Binding-site contacts:
Ligand atom O contacts residue GLN77 of chain 1.B at 3.1 Å (h-bond).
Ligand atom O contacts residue TYR202 of chain 1.B at 2.5 Å (h-bond).
Ligand atom OE2 contacts residue TYR75 of chain 1.B at 3.4 Å (h-bond).
Ligand atom CG2 contacts residue THR236 of chain 1.B at 3.3 Å.
Ligand atom OD1 contacts residue ARG239 of chain 1.B at 2.8 Å (salt-bridge).
Ligand atom CD1 contacts residue LYS325 of chain 1.B at 3.4 Å.
Ligand atom O contacts residue THR76 of chain 1.B at 2.9 Å (h-bond).
Ligand atom O contacts residue TYR75 of chain 1.B at 3.2 Å.
Ligand atom O contacts residue ARG311 of chain 1.B at 3.1 Å (salt-bridge).
Ligand atom O1 contacts residue ASP232 of chain 1.B at 2.5 Å (salt-bridge).
Ligand atom NE1 contacts residue LYS325 of chain 1.B at 2.4 Å (salt-bridge).
Ligand atom CE2 contacts residue LYS325 of chain 1.B at 3.3 Å.
Ligand atom C contacts residue GLY234 of chain 1.B at 3.5 Å.
Ligand atom CG2 contacts residue GLY234 of chain 1.B at 3.4 Å.
Ligand atom N contacts residue THR236 of chain 1.B at 2.9 Å (h-bond).
Ligand atom N contacts residue PRO74 of chain 1.B at 3.0 Å (h-bond).
Ligand atom O1 contacts residue ASP36 of chain 1.B at 2.5 Å (salt-bridge).
Ligand atom C7 contacts residue ASP232 of chain 1.B at 3.1 Å.
Ligand atom O contacts residue GLY234 of chain 1.B at 3.5 Å (h-bond).
Ligand atom O contacts residue THR235 of chain 1.B at 3.3 Å.
Ligand atom C8 contacts residue GLY38 of chain 1.B at 3.5 Å.
Ligand atom O contacts residue GLY15 of chain 1.B at 3.3 Å (h-bond).
Ligand atom O contacts residue THR236 of chain 1.B at 2.9 Å (h-bond).
Ligand atom C6 contacts residue ASP232 of chain 1.B at 3.4 Å.
Ligand atom C2 contacts residue GLN77 of chain 1.B at 3.4 Å.
Ligand atom O contacts residue THR76 of chain 1.B at 3.5 Å.
Ligand atom CD1 contacts residue ARG311 of chain 1.B at 3.5 Å.
Ligand atom CB contacts residue GLY234 of chain 1.B at 3.5 Å.
Ligand atom OE1 contacts residue ARG311 of chain 1.B at 2.9 Å (salt-bridge).
Ligand atom OE1 contacts residue LYS325 of chain 1.B at 2.6 Å (salt-bridge).
Ligand atom N contacts residue GLY234 of chain 1.B at 3.0 Å (h-bond).
Ligand atom N contacts residue GLY38 of chain 1.B at 2.8 Å (h-bond).
Ligand atom CG1 contacts residue ILE114 of chain 1.B at 3.1 Å (hydrophobic).
Ligand atom CB contacts residue TYR202 of chain 1.B at 3.4 Å (hydrophobic).
Ligand atom CG contacts residue ARG239 of chain 1.B at 3.4 Å.
Ligand atom CG contacts residue PRO74 of chain 1.B at 3.5 Å (hydrophobic).
Ligand atom O contacts residue ARG132 of chain 1.B at 3.1 Å (salt-bridge).
Ligand atom CA contacts residue THR236 of chain 1.B at 3.4 Å.
Ligand atom C8 contacts residue ASP232 of chain 1.B at 3.5 Å.
Ligand atom CA contacts residue GLY15 of chain 1.B at 3.4 Å.

Sequence of chain 1.B:
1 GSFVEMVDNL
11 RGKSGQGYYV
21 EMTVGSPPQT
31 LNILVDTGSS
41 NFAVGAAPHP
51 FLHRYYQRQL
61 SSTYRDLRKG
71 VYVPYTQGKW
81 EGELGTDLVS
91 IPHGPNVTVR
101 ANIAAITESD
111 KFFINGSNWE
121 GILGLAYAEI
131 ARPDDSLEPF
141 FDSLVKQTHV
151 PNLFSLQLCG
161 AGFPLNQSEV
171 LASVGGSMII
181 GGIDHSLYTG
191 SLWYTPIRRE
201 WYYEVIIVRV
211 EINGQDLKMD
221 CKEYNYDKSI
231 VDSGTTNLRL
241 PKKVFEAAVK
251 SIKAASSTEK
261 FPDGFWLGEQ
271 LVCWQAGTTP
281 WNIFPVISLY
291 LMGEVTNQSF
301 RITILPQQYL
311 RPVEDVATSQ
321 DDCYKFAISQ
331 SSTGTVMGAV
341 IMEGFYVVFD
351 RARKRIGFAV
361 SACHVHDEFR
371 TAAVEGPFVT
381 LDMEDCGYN

This protein binds this small molecule.
Small molecule (SMILES): CC(C)C[C@H](NC(=O)[C@H](CC(N)=O)NC(=O)[C@@H](NC(=O)[C@H](CCC(=O)O)NC(=O)[C@H](CO)NC(=O)[C@H](CC1=c2ccccc2=NC1)NC(=O)[C@@H](N)CC1=c2ccccc2=NC1)C(C)C)[C@@H](O)C[C@@H](C)C(=O)N[C@@H](C)C(=O)N[C@@H](CCC(=O)O)C(=O)N[C@@H](Cc1ccccc1)C(=O)O